Sequence of chain 1.L:
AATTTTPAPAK

This protein binds this small molecule.
Small molecule (SMILES): CC(=O)N[C@@H]1[C@@H](O)[C@@H](O)[C@@H](CO)O[C@@H]1O

Binding-site contacts:
Ligand atom C8 contacts residue THR9 of chain 1.L at 3.8 Å.
Ligand atom C1 contacts residue PRO10 of chain 1.L at 3.5 Å (hydrophobic).
Ligand atom O7 contacts residue PRO12 of chain 1.L at 3.7 Å.
Ligand atom C7 contacts residue THR9 of chain 1.L at 4.0 Å.
Ligand atom C1 contacts residue THR9 of chain 1.L at 1.4 Å.
Ligand atom C7 contacts residue ALA11 of chain 1.L at 4.2 Å (hydrophobic).
Ligand atom C6 contacts residue THR9 of chain 1.L at 4.1 Å.
Ligand atom C4 contacts residue THR9 of chain 1.L at 3.4 Å.
Ligand atom C7 contacts residue PRO10 of chain 1.L at 4.2 Å (hydrophobic).
Ligand atom C8 contacts residue ALA11 of chain 1.L at 4.2 Å (hydrophobic).
Ligand atom O6 contacts residue THR9 of chain 1.L at 3.6 Å.
Ligand atom O7 contacts residue ALA11 of chain 1.L at 4.0 Å.
Ligand atom C5 contacts residue THR9 of chain 1.L at 2.8 Å.
Ligand atom C2 contacts residue PRO10 of chain 1.L at 4.2 Å (hydrophobic).
Ligand atom N2 contacts residue PRO10 of chain 1.L at 4.2 Å.
Ligand atom O7 contacts residue PRO10 of chain 1.L at 4.2 Å.
Ligand atom O3 contacts residue THR9 of chain 1.L at 4.2 Å.
Ligand atom N2 contacts residue THR9 of chain 1.L at 2.8 Å (h-bond).
Ligand atom C3 contacts residue THR9 of chain 1.L at 2.9 Å.
Ligand atom O4 contacts residue THR9 of chain 1.L at 4.4 Å.
Ligand atom O5 contacts residue PRO10 of chain 1.L at 4.2 Å.
Ligand atom C2 contacts residue THR9 of chain 1.L at 2.4 Å.
Ligand atom O5 contacts residue THR9 of chain 1.L at 2.3 Å (h-bond).